The small molecule below binds the protein below.
Small molecule (SMILES): CC(=O)N[C@@H]1[C@@H](O)[C@H](O)[C@@H](CO)O[C@H]1O

Binding-site contacts:
Ligand atom O6 contacts residue THR27 of chain 3.A at 4.3 Å.
Ligand atom N2 contacts residue ASN25 of chain 3.A at 3.2 Å (h-bond).
Ligand atom O5 contacts residue LYS17 of chain 3.A at 3.2 Å (salt-bridge).
Ligand atom C2 contacts residue ASN25 of chain 3.A at 2.5 Å.
Ligand atom C6 contacts residue LYS17 of chain 3.A at 3.7 Å.
Ligand atom C3 contacts residue ASN25 of chain 3.A at 3.8 Å.
Ligand atom C1 contacts residue ASN25 of chain 3.A at 1.4 Å.
Ligand atom O6 contacts residue LYS17 of chain 3.A at 2.7 Å (salt-bridge).
Ligand atom O5 contacts residue ASN25 of chain 3.A at 2.4 Å (h-bond).
Ligand atom C5 contacts residue ASN25 of chain 3.A at 3.6 Å.
Ligand atom C5 contacts residue LYS17 of chain 3.A at 3.7 Å.
Ligand atom C1 contacts residue LYS17 of chain 3.A at 3.6 Å.
Ligand atom C7 contacts residue ASN25 of chain 3.A at 3.7 Å.
Ligand atom O7 contacts residue ASN25 of chain 3.A at 3.6 Å (h-bond).
Ligand atom C4 contacts residue ASN25 of chain 3.A at 4.2 Å.

Sequence of chain 3.A:
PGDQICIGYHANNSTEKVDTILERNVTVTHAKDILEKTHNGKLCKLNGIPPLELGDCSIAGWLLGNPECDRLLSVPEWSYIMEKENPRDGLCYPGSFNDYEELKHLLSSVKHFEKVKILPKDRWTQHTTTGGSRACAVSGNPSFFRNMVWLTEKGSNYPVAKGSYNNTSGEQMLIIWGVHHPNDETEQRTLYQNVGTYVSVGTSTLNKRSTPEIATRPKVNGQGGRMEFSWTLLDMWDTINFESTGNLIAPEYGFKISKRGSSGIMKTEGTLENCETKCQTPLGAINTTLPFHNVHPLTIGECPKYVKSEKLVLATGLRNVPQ